The small molecule below binds the protein below.
Small molecule (SMILES): N[C@@H](CCC(O)(O)C=O)C(=O)O

Sequence of chain 1.B:
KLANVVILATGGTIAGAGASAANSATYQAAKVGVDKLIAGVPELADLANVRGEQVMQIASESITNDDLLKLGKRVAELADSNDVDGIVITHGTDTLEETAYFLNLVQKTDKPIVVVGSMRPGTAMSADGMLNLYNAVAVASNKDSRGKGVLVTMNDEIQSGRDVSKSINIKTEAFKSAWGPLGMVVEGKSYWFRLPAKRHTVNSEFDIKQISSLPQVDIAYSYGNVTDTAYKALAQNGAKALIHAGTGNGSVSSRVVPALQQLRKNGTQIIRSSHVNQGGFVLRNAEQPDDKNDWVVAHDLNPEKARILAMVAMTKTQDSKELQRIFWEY

Binding-site contacts:
Ligand atom CE contacts residue TYR27 of chain 1.A at 2.7 Å (hydrophobic).
Ligand atom CG contacts residue TYR27 of chain 1.A at 2.1 Å (hydrophobic).
Ligand atom CA contacts residue GLU61 of chain 1.A at 3.8 Å.
Ligand atom O contacts residue ASP94 of chain 1.A at 3.1 Å.
Ligand atom OE1 contacts residue SER118 of chain 1.A at 2.7 Å (h-bond).
Ligand atom CB contacts residue THR13 of chain 1.A at 2.9 Å.
Ligand atom CA contacts residue ASP94 of chain 1.A at 3.8 Å.
Ligand atom OXT contacts residue ALA29 of chain 1.A at 4.0 Å.
Ligand atom N contacts residue GLU287 of chain 1.B at 2.8 Å (salt-bridge).
Ligand atom CA contacts residue GLU287 of chain 1.B at 3.6 Å.
Ligand atom N contacts residue ASP94 of chain 1.A at 3.2 Å (salt-bridge).
Ligand atom CB contacts residue ASP94 of chain 1.A at 3.6 Å.
Ligand atom C contacts residue GLU61 of chain 1.A at 3.7 Å.
Ligand atom OE1 contacts residue THR13 of chain 1.A at 2.5 Å (h-bond).
Ligand atom C contacts residue GLY92 of chain 1.A at 3.9 Å.
Ligand atom O contacts residue GLY92 of chain 1.A at 3.6 Å.
Ligand atom CE contacts residue THR13 of chain 1.A at 2.5 Å.
Ligand atom OXT contacts residue SER60 of chain 1.A at 3.3 Å (h-bond).
Ligand atom OXT contacts residue GLY92 of chain 1.A at 3.5 Å.
Ligand atom CB contacts residue GLU287 of chain 1.B at 3.7 Å.
Ligand atom CE contacts residue SER118 of chain 1.A at 3.5 Å.
Ligand atom O contacts residue THR93 of chain 1.A at 3.6 Å.
Ligand atom CG contacts residue THR13 of chain 1.A at 1.9 Å.
Ligand atom N contacts residue GLU61 of chain 1.A at 2.9 Å (salt-bridge).
Ligand atom O contacts residue GLU61 of chain 1.A at 3.8 Å.
Ligand atom OXT contacts residue GLY12 of chain 1.A at 3.4 Å.
Ligand atom OE1 contacts residue THR93 of chain 1.A at 2.4 Å (h-bond).
Ligand atom OE1 contacts residue TYR27 of chain 1.A at 3.6 Å.
Ligand atom O contacts residue SER60 of chain 1.A at 2.4 Å (h-bond).
Ligand atom CD contacts residue TYR27 of chain 1.A at 1.5 Å (hydrophobic).
Ligand atom N contacts residue SER251 of chain 1.B at 3.9 Å.
Ligand atom OXT contacts residue ALA59 of chain 1.A at 3.5 Å.
Ligand atom C contacts residue SER60 of chain 1.A at 3.5 Å.
Ligand atom CA contacts residue THR13 of chain 1.A at 4.0 Å.
Ligand atom CE contacts residue THR93 of chain 1.A at 2.9 Å.
Ligand atom CG contacts residue GLU287 of chain 1.B at 4.0 Å.
Ligand atom CB contacts residue TYR27 of chain 1.A at 3.3 Å (hydrophobic).
Ligand atom CD contacts residue THR13 of chain 1.A at 1.5 Å.
Ligand atom CB contacts residue THR93 of chain 1.A at 3.9 Å.
Ligand atom CD contacts residue SER118 of chain 1.A at 4.1 Å.

Sequence of chain 1.A:
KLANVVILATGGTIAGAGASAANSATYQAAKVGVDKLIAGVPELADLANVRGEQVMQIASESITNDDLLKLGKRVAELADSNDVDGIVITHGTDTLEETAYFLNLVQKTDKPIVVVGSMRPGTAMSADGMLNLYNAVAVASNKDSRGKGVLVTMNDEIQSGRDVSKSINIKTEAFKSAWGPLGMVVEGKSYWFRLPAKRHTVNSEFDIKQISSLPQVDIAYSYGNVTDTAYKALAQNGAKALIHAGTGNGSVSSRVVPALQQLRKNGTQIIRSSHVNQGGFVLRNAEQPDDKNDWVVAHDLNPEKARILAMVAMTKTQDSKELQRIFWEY